Sequence of chain 1.A:
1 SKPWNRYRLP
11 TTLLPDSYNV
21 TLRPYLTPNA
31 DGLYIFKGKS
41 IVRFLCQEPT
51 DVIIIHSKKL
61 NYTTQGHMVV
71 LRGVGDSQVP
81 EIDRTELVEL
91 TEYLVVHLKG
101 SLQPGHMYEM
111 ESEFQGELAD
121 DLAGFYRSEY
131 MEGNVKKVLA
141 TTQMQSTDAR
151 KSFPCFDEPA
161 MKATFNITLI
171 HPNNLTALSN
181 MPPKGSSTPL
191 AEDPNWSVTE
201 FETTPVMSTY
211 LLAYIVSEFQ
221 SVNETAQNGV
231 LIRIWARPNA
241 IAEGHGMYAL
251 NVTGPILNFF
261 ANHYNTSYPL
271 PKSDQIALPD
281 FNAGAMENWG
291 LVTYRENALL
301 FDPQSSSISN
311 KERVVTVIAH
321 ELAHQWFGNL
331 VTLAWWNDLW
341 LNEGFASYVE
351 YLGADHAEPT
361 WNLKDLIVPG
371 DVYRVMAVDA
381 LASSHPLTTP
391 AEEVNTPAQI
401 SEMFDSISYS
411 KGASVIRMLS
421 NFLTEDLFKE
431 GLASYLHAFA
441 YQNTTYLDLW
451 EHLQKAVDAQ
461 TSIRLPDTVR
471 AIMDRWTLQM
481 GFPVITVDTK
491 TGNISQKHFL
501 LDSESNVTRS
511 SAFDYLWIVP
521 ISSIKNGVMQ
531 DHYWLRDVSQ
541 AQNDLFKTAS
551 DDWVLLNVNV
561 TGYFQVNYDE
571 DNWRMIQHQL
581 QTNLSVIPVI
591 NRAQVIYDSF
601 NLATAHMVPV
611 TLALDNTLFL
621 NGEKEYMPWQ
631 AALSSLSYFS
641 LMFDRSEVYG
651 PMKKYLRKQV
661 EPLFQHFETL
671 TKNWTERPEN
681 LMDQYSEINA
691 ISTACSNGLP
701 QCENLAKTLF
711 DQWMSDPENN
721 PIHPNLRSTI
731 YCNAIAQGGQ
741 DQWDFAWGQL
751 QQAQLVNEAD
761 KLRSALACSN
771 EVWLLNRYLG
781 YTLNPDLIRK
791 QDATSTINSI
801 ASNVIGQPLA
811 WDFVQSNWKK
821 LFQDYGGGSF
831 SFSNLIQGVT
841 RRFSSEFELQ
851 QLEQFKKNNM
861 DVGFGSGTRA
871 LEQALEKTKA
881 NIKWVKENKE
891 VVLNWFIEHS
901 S

Binding-site contacts:
Ligand atom C8 contacts residue GLU117 of chain 1.A at 3.5 Å.
Ligand atom O5 contacts residue ASN61 of chain 1.A at 2.3 Å (h-bond).
Ligand atom C1 contacts residue ASN61 of chain 1.A at 1.4 Å.
Ligand atom C8 contacts residue GLY116 of chain 1.A at 3.4 Å.
Ligand atom C7 contacts residue GLN115 of chain 1.A at 4.2 Å.
Ligand atom O7 contacts residue ASN61 of chain 1.A at 3.4 Å (h-bond).
Ligand atom C7 contacts residue ASN61 of chain 1.A at 3.4 Å.
Ligand atom O7 contacts residue GLN115 of chain 1.A at 3.1 Å (h-bond).
Ligand atom C8 contacts residue GLN115 of chain 1.A at 4.4 Å.
Ligand atom C2 contacts residue ASN61 of chain 1.A at 2.4 Å.
Ligand atom N2 contacts residue ASN61 of chain 1.A at 2.9 Å (h-bond).
Ligand atom C4 contacts residue ASN61 of chain 1.A at 4.2 Å.
Ligand atom C8 contacts residue ILE35 of chain 1.A at 3.9 Å (hydrophobic).
Ligand atom C3 contacts residue ASN61 of chain 1.A at 3.7 Å.
Ligand atom C5 contacts residue ASN61 of chain 1.A at 3.6 Å.

A small-molecule ligand and the protein it binds are described below.
Small molecule (SMILES): CC(=O)N[C@@H]1[C@@H](O)[C@H](O)[C@@H](CO)O[C@H]1O